Binding-site contacts:
Ligand atom N2 contacts residue ASN109 of chain 1.E at 2.9 Å (h-bond).
Ligand atom C1 contacts residue SER216 of chain 1.E at 3.7 Å.
Ligand atom C1 contacts residue ASN109 of chain 1.E at 1.5 Å.
Ligand atom C2 contacts residue SER216 of chain 1.E at 3.6 Å.
Ligand atom O5 contacts residue GLN218 of chain 1.E at 3.8 Å.
Ligand atom O7 contacts residue ASN109 of chain 1.E at 3.6 Å.
Ligand atom O5 contacts residue ASN109 of chain 1.E at 2.5 Å (h-bond).
Ligand atom C7 contacts residue ASN109 of chain 1.E at 3.5 Å.
Ligand atom C5 contacts residue ASN109 of chain 1.E at 3.8 Å.
Ligand atom N2 contacts residue SER216 of chain 1.E at 2.9 Å (h-bond).
Ligand atom C8 contacts residue SER216 of chain 1.E at 3.5 Å.
Ligand atom C4 contacts residue ASN109 of chain 1.E at 4.4 Å.
Ligand atom C3 contacts residue SER216 of chain 1.E at 3.5 Å.
Ligand atom C8 contacts residue TYR217 of chain 1.E at 3.3 Å (hydrophobic).
Ligand atom C3 contacts residue ASN109 of chain 1.E at 3.9 Å.
Ligand atom C1 contacts residue GLN218 of chain 1.E at 4.2 Å.
Ligand atom O3 contacts residue SER216 of chain 1.E at 4.0 Å.
Ligand atom C7 contacts residue SER216 of chain 1.E at 3.9 Å.
Ligand atom C8 contacts residue ASN109 of chain 1.E at 4.0 Å.
Ligand atom N2 contacts residue TYR217 of chain 1.E at 4.4 Å.
Ligand atom C2 contacts residue ASN109 of chain 1.E at 2.5 Å.
Ligand atom C5 contacts residue GLN218 of chain 1.E at 4.3 Å.

Sequence of chain 1.E:
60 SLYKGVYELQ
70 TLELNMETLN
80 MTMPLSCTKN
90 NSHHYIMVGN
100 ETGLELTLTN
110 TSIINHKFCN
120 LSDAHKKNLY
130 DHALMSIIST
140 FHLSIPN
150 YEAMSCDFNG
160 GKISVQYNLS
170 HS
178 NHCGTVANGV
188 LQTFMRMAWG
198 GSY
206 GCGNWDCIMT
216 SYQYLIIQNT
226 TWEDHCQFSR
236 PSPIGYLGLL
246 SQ

A small-molecule ligand and the protein it binds are described below.
Small molecule (SMILES): CC(=O)N[C@H]1[C@H](O[C@H]2[C@H](O)[C@@H](NC(C)=O)CO[C@@H]2CO)O[C@H](CO)[C@@H](O)[C@@H]1O